The small molecule below binds the protein below.
Small molecule (SMILES): Cc1nc(NC(=O)N2CCC[C@H]2C(N)=O)sc1-c1ccnc(C(C)(C)C(F)(F)F)c1

Binding-site contacts:
Ligand atom C4 contacts residue ARG880 of chain 1.A at 3.5 Å.
Ligand atom F contacts residue ILE876 of chain 1.A at 3.8 Å.
Ligand atom C7 contacts residue TRP808 of chain 1.A at 3.6 Å (hydrophobic).
Ligand atom C4 contacts residue SER882 of chain 1.A at 3.4 Å.
Ligand atom C12 contacts residue ILE876 of chain 1.A at 3.6 Å (hydrophobic).
Ligand atom C3 contacts residue TRP808 of chain 1.A at 3.7 Å (hydrophobic).
Ligand atom C10 contacts residue ILE960 of chain 1.A at 3.7 Å (hydrophobic).
Ligand atom C11 contacts residue ILE960 of chain 1.A at 3.7 Å (hydrophobic).
Ligand atom O1 contacts residue HIS883 of chain 1.A at 3.9 Å.
Ligand atom C5 contacts residue ARG880 of chain 1.A at 3.7 Å.
Ligand atom C contacts residue GLU877 of chain 1.A at 3.3 Å.
Ligand atom C12 contacts residue ILE960 of chain 1.A at 3.5 Å (hydrophobic).
Ligand atom C contacts residue VAL879 of chain 1.A at 4.0 Å (hydrophobic).
Ligand atom F1 contacts residue SER802 of chain 1.A at 3.5 Å.
Ligand atom F2 contacts residue ASP961 of chain 1.A at 3.7 Å.
Ligand atom N1 contacts residue VAL879 of chain 1.A at 3.0 Å (h-bond).
Ligand atom C1 contacts residue VAL879 of chain 1.A at 3.8 Å (hydrophobic).
Ligand atom C11 contacts residue TYR864 of chain 1.A at 4.0 Å (hydrophobic).
Ligand atom O contacts residue TRP808 of chain 1.A at 3.4 Å.
Ligand atom F2 contacts residue LYS830 of chain 1.A at 3.9 Å.
Ligand atom F1 contacts residue PRO806 of chain 1.A at 3.6 Å.
Ligand atom C2 contacts residue MET950 of chain 1.A at 3.6 Å (hydrophobic).
Ligand atom N contacts residue VAL879 of chain 1.A at 2.9 Å (h-bond).
Ligand atom N contacts residue VAL878 of chain 1.A at 3.6 Å.
Ligand atom N1 contacts residue VAL878 of chain 1.A at 3.3 Å.
Ligand atom C11 contacts residue ILE876 of chain 1.A at 3.6 Å (hydrophobic).
Ligand atom C14 contacts residue ILE960 of chain 1.A at 3.6 Å (hydrophobic).
Ligand atom F contacts residue ILE828 of chain 1.A at 3.8 Å.
Ligand atom C2 contacts residue VAL879 of chain 1.A at 3.8 Å (hydrophobic).
Ligand atom N4 contacts residue ILE876 of chain 1.A at 3.8 Å.
Ligand atom C17 contacts residue ASP961 of chain 1.A at 3.0 Å.
Ligand atom O1 contacts residue THR884 of chain 1.A at 3.4 Å.
Ligand atom C4 contacts residue VAL879 of chain 1.A at 3.3 Å (hydrophobic).
Ligand atom S contacts residue MET950 of chain 1.A at 3.7 Å.
Ligand atom C contacts residue TYR864 of chain 1.A at 3.6 Å (hydrophobic).
Ligand atom N2 contacts residue TRP808 of chain 1.A at 3.7 Å.
Ligand atom C3 contacts residue VAL878 of chain 1.A at 3.8 Å (hydrophobic).
Ligand atom N contacts residue MET950 of chain 1.A at 3.8 Å.
Ligand atom F contacts residue LYS830 of chain 1.A at 3.2 Å.
Ligand atom C2 contacts residue VAL878 of chain 1.A at 3.6 Å (hydrophobic).

Sequence of chain 1.A:
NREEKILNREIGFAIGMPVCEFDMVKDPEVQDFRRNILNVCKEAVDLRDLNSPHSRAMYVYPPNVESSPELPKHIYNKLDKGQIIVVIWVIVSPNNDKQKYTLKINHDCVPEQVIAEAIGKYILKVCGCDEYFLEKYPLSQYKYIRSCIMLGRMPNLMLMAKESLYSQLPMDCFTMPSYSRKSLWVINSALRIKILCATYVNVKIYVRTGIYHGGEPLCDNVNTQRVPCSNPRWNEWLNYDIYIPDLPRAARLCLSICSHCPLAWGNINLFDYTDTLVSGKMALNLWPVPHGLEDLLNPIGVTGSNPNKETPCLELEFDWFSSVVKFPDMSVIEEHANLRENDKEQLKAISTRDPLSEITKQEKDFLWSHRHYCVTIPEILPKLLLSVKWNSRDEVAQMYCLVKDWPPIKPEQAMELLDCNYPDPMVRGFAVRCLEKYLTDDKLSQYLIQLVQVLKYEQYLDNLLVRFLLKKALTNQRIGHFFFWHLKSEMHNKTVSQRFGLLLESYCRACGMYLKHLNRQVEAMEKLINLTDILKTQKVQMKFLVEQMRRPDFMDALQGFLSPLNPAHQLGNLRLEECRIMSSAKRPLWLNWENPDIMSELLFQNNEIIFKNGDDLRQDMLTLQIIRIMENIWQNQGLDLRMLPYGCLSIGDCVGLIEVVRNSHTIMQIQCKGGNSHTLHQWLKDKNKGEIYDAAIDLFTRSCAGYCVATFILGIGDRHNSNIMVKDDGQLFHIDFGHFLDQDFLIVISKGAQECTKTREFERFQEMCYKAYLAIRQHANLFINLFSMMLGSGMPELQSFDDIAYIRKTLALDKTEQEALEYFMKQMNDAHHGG